This small molecule binds to this protein.
Small molecule (SMILES): CC(=O)N[C@@H]1[C@@H](O)[C@H](O)[C@@H](CO)O[C@H]1O

Sequence of chain 1.B:
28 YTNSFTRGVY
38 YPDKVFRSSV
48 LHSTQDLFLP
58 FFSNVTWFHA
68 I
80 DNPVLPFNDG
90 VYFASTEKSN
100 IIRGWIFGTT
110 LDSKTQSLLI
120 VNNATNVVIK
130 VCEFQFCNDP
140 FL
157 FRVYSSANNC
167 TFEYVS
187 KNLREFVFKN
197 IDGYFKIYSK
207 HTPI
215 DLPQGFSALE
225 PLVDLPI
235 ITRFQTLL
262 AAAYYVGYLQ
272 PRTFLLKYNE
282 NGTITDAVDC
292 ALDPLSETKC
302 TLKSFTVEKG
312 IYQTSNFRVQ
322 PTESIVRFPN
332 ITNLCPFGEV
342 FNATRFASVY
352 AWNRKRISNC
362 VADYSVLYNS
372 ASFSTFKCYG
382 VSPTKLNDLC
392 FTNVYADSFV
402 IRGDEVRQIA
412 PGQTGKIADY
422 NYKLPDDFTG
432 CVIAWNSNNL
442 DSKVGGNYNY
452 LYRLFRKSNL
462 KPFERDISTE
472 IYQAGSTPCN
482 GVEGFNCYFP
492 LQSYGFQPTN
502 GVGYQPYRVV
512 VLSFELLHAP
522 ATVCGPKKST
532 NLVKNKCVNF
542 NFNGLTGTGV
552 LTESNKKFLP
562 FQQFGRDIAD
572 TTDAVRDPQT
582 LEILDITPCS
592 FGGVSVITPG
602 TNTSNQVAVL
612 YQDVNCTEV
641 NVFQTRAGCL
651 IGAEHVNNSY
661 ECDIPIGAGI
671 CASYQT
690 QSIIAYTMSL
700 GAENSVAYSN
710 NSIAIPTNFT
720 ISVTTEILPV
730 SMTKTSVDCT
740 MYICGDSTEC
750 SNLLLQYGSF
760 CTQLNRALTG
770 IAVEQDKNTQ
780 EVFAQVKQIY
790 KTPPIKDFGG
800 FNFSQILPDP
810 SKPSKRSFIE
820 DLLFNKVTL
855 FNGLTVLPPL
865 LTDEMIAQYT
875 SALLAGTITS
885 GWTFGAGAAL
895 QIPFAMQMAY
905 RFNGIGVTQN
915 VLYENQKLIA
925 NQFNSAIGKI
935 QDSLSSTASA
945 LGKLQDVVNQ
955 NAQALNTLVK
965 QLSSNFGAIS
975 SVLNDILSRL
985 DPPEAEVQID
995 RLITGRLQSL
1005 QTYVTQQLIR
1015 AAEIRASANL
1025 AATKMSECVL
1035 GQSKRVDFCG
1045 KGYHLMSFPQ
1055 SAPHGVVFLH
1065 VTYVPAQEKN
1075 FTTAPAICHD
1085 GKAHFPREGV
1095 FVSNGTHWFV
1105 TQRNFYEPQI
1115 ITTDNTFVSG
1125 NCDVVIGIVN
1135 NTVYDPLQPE

Binding-site contacts:
Ligand atom C7 contacts residue ASN1074 of chain 1.C at 3.6 Å.
Ligand atom C3 contacts residue ASN1074 of chain 1.C at 3.9 Å.
Ligand atom C4 contacts residue ALA706 of chain 1.C at 4.4 Å (hydrophobic).
Ligand atom C4 contacts residue ASN1074 of chain 1.C at 4.2 Å.
Ligand atom C8 contacts residue ASN1074 of chain 1.C at 4.1 Å.
Ligand atom O5 contacts residue ASN1074 of chain 1.C at 2.3 Å (h-bond).
Ligand atom N2 contacts residue ASN1074 of chain 1.C at 3.1 Å (h-bond).
Ligand atom C8 contacts residue GLU1072 of chain 1.C at 3.9 Å.
Ligand atom C5 contacts residue ALA706 of chain 1.C at 3.9 Å (hydrophobic).
Ligand atom O4 contacts residue ALA706 of chain 1.C at 4.1 Å.
Ligand atom O7 contacts residue ASN1074 of chain 1.C at 3.7 Å.
Ligand atom C5 contacts residue ASN1074 of chain 1.C at 3.6 Å.
Ligand atom C1 contacts residue ASN1074 of chain 1.C at 1.4 Å.
Ligand atom C3 contacts residue ALA706 of chain 1.C at 4.4 Å (hydrophobic).
Ligand atom C1 contacts residue GLN895 of chain 1.B at 4.2 Å.
Ligand atom C2 contacts residue ASN1074 of chain 1.C at 2.6 Å.

Sequence of chain 1.C:
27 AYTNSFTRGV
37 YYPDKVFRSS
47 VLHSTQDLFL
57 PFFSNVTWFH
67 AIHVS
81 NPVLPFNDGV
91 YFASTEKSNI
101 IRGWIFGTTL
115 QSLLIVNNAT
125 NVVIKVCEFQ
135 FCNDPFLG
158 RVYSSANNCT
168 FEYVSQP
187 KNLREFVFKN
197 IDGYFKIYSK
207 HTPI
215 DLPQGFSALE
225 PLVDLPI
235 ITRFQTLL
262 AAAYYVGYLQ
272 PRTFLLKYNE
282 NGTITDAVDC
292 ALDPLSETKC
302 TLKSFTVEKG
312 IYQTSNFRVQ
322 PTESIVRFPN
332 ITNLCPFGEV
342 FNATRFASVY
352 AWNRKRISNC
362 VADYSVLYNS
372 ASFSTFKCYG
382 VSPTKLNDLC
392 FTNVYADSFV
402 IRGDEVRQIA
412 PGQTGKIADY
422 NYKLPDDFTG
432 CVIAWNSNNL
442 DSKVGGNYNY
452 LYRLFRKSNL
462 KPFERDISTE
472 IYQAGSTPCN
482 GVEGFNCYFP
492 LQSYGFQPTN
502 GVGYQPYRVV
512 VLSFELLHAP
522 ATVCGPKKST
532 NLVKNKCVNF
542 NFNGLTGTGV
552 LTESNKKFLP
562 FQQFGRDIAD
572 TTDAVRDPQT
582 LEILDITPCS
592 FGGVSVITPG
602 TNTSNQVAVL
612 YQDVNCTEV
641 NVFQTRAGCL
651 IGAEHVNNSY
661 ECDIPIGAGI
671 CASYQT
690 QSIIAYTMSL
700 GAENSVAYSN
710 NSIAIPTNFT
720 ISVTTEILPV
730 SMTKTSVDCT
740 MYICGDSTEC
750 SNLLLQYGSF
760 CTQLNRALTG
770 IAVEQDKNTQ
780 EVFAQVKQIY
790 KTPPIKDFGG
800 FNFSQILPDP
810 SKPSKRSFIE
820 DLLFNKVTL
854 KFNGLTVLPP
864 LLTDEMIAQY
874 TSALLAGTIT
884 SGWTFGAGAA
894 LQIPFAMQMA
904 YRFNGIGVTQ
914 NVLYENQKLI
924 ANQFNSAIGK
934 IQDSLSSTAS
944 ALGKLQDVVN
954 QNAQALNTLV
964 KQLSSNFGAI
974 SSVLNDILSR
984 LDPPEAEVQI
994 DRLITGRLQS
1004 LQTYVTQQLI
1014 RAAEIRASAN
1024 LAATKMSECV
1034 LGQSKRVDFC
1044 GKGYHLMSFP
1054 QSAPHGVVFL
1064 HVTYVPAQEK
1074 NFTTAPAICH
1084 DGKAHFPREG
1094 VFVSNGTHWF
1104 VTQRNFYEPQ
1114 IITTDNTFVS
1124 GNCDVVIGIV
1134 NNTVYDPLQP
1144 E